Binding-site contacts:
Ligand atom N contacts residue ASP106 of chain 1.A at 2.7 Å (salt-bridge).
Ligand atom O4' contacts residue THR178 of chain 1.A at 3.4 Å (h-bond).
Ligand atom C3' contacts residue ASP126 of chain 1.A at 3.5 Å.
Ligand atom CE contacts residue ASP106 of chain 1.A at 3.4 Å.
Ligand atom C4' contacts residue ASP126 of chain 1.A at 3.4 Å.
Ligand atom CB contacts residue GLN72 of chain 1.A at 3.5 Å.
Ligand atom C5 contacts residue ILE127 of chain 1.A at 3.5 Å (hydrophobic).
Ligand atom C3' contacts residue LEU67 of chain 1.A at 3.5 Å (hydrophobic).
Ligand atom C8 contacts residue THR178 of chain 1.A at 3.2 Å.
Ligand atom C4 contacts residue ILE127 of chain 1.A at 3.6 Å (hydrophobic).
Ligand atom CG contacts residue BSX1 of chain 1.F at 3.3 Å.
Ligand atom C1' contacts residue ASP126 of chain 1.A at 3.5 Å.
Ligand atom O2' contacts residue ASP126 of chain 1.A at 2.7 Å (salt-bridge).
Ligand atom SD contacts residue ASP106 of chain 1.A at 3.2 Å (salt-bridge).
Ligand atom N6 contacts residue ASP157 of chain 1.A at 2.8 Å (salt-bridge).
Ligand atom O4' contacts residue ASP176 of chain 1.A at 3.5 Å (salt-bridge).
Ligand atom N7 contacts residue ALA184 of chain 1.A at 3.3 Å (h-bond).
Ligand atom O3' contacts residue VAL131 of chain 1.A at 3.5 Å.
Ligand atom C5' contacts residue ASP176 of chain 1.A at 3.3 Å.
Ligand atom CB contacts residue ASP106 of chain 1.A at 3.4 Å.
Ligand atom C2' contacts residue ASP126 of chain 1.A at 3.6 Å.
Ligand atom CG contacts residue ASP176 of chain 1.A at 3.2 Å.
Ligand atom CA contacts residue GLN72 of chain 1.A at 3.6 Å.
Ligand atom N3 contacts residue GLY103 of chain 1.A at 3.5 Å.
Ligand atom C2 contacts residue ILE127 of chain 1.A at 3.3 Å (hydrophobic).
Ligand atom C5' contacts residue THR178 of chain 1.A at 3.6 Å.
Ligand atom N6 contacts residue PRO183 of chain 1.A at 3.0 Å (h-bond).
Ligand atom N1 contacts residue GLY158 of chain 1.A at 2.9 Å (h-bond).
Ligand atom N3 contacts residue ILE127 of chain 1.A at 3.2 Å (h-bond).
Ligand atom O2' contacts residue GLN48 of chain 1.A at 3.0 Å (h-bond).
Ligand atom N contacts residue ASP176 of chain 1.A at 2.8 Å (salt-bridge).
Ligand atom C2 contacts residue GLY158 of chain 1.A at 3.5 Å.
Ligand atom O3' contacts residue ASP126 of chain 1.A at 2.7 Å (salt-bridge).
Ligand atom CG contacts residue GLN72 of chain 1.A at 3.3 Å.
Ligand atom N7 contacts residue PRO183 of chain 1.A at 3.3 Å.
Ligand atom N contacts residue HIS82 of chain 1.A at 2.9 Å (h-bond).
Ligand atom CA contacts residue ASP106 of chain 1.A at 3.6 Å.
Ligand atom CE contacts residue GLN72 of chain 1.A at 3.2 Å.
Ligand atom O4' contacts residue THR177 of chain 1.A at 3.5 Å.
Ligand atom C6 contacts residue LEU187 of chain 1.A at 3.5 Å (hydrophobic).

Sequence of chain 1.A:
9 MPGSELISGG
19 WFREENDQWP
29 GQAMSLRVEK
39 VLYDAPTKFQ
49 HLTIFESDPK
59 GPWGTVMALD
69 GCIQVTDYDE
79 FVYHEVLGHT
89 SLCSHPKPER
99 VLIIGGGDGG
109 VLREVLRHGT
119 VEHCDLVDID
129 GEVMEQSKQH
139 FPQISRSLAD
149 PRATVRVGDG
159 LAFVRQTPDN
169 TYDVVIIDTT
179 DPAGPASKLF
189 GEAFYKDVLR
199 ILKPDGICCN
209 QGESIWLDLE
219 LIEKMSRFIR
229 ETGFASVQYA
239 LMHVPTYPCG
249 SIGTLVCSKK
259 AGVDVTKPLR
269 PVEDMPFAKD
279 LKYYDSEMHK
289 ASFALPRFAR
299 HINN

A small-molecule ligand and the protein it binds are described below.
Small molecule (SMILES): C[S@@H](CCCN)C[C@H]1O[C@@H](n2cnc3c(N)ncnc32)[C@H](O)[C@@H]1O